The protein below binds the small molecule below.
Small molecule (SMILES): CC(=O)N[C@@H]1[C@@H](O)[C@H](O)[C@@H](CO)O[C@H]1O

Binding-site contacts:
Ligand atom O7 contacts residue HIS319 of chain 1.A at 3.7 Å.
Ligand atom C2 contacts residue ASN323 of chain 1.A at 2.5 Å.
Ligand atom C8 contacts residue ASN323 of chain 1.A at 3.9 Å.
Ligand atom O6 contacts residue LYS345 of chain 1.A at 3.8 Å.
Ligand atom C7 contacts residue HIS319 of chain 1.A at 4.4 Å.
Ligand atom C7 contacts residue ASN323 of chain 1.A at 3.6 Å.
Ligand atom C1 contacts residue ASN323 of chain 1.A at 1.4 Å.
Ligand atom C4 contacts residue ASN323 of chain 1.A at 4.2 Å.
Ligand atom C8 contacts residue HIS319 of chain 1.A at 4.3 Å.
Ligand atom O5 contacts residue LYS345 of chain 1.A at 3.6 Å (salt-bridge).
Ligand atom C6 contacts residue LYS345 of chain 1.A at 3.7 Å.
Ligand atom O5 contacts residue ASN323 of chain 1.A at 2.4 Å (h-bond).
Ligand atom C5 contacts residue ASN323 of chain 1.A at 3.7 Å.
Ligand atom O7 contacts residue CYS320 of chain 1.A at 4.3 Å.
Ligand atom N2 contacts residue ASN323 of chain 1.A at 2.9 Å (h-bond).
Ligand atom O7 contacts residue ASN323 of chain 1.A at 4.5 Å.
Ligand atom C3 contacts residue ASN323 of chain 1.A at 3.8 Å.
Ligand atom C8 contacts residue ALA322 of chain 1.A at 4.2 Å (hydrophobic).
Ligand atom O7 contacts residue CYS296 of chain 1.A at 4.1 Å.
Ligand atom C5 contacts residue LYS345 of chain 1.A at 4.1 Å.

Sequence of chain 1.A:
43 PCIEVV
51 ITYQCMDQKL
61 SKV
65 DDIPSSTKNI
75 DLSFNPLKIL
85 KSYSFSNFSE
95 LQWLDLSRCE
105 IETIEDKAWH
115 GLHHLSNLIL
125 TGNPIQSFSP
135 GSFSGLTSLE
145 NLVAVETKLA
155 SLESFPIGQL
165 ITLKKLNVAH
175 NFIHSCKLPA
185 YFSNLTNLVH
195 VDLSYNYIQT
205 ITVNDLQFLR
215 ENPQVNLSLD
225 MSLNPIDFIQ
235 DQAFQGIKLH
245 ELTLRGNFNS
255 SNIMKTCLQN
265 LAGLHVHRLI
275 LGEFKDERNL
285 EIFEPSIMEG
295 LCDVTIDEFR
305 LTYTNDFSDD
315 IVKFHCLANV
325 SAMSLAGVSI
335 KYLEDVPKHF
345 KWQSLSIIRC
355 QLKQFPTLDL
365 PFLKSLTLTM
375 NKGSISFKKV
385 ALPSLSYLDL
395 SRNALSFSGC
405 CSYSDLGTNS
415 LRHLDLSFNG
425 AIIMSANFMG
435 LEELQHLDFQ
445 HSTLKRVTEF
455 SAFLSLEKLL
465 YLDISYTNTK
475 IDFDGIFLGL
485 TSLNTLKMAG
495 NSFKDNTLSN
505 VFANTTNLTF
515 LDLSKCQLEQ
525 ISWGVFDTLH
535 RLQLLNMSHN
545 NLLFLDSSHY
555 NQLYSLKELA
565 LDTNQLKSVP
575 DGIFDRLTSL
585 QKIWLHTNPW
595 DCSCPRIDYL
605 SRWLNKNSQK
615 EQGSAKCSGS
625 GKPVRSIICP